Binding-site contacts:
Ligand atom O5 contacts residue THR1100 of chain 1.B at 2.6 Å (h-bond).
Ligand atom O6 contacts residue THR1100 of chain 1.B at 3.3 Å.
Ligand atom C7 contacts residue THR1100 of chain 1.B at 3.9 Å.
Ligand atom C5 contacts residue THR1100 of chain 1.B at 3.8 Å.
Ligand atom O7 contacts residue THR1100 of chain 1.B at 4.2 Å.
Ligand atom N2 contacts residue THR1100 of chain 1.B at 3.2 Å (h-bond).
Ligand atom O2 contacts residue HIS1101 of chain 1.B at 4.3 Å.
Ligand atom C2 contacts residue HIS1101 of chain 1.B at 3.9 Å.
Ligand atom C4 contacts residue THR1100 of chain 1.B at 4.4 Å.
Ligand atom O6 contacts residue HIS1101 of chain 1.B at 2.3 Å (h-bond).
Ligand atom O5 contacts residue HIS1101 of chain 1.B at 3.6 Å.
Ligand atom C4 contacts residue HIS1101 of chain 1.B at 3.4 Å.
Ligand atom C1 contacts residue THR1100 of chain 1.B at 1.5 Å.
Ligand atom C6 contacts residue THR1100 of chain 1.B at 3.7 Å.
Ligand atom C2 contacts residue THR1100 of chain 1.B at 2.6 Å.
Ligand atom O6 contacts residue ASN1098 of chain 1.B at 3.9 Å.
Ligand atom C3 contacts residue THR1100 of chain 1.B at 3.9 Å.
Ligand atom C1 contacts residue HIS1101 of chain 1.B at 3.9 Å.
Ligand atom C5 contacts residue HIS1101 of chain 1.B at 2.9 Å.
Ligand atom O4 contacts residue HIS1101 of chain 1.B at 3.9 Å.
Ligand atom C6 contacts residue HIS1101 of chain 1.B at 1.5 Å.

Sequence of chain 1.B:
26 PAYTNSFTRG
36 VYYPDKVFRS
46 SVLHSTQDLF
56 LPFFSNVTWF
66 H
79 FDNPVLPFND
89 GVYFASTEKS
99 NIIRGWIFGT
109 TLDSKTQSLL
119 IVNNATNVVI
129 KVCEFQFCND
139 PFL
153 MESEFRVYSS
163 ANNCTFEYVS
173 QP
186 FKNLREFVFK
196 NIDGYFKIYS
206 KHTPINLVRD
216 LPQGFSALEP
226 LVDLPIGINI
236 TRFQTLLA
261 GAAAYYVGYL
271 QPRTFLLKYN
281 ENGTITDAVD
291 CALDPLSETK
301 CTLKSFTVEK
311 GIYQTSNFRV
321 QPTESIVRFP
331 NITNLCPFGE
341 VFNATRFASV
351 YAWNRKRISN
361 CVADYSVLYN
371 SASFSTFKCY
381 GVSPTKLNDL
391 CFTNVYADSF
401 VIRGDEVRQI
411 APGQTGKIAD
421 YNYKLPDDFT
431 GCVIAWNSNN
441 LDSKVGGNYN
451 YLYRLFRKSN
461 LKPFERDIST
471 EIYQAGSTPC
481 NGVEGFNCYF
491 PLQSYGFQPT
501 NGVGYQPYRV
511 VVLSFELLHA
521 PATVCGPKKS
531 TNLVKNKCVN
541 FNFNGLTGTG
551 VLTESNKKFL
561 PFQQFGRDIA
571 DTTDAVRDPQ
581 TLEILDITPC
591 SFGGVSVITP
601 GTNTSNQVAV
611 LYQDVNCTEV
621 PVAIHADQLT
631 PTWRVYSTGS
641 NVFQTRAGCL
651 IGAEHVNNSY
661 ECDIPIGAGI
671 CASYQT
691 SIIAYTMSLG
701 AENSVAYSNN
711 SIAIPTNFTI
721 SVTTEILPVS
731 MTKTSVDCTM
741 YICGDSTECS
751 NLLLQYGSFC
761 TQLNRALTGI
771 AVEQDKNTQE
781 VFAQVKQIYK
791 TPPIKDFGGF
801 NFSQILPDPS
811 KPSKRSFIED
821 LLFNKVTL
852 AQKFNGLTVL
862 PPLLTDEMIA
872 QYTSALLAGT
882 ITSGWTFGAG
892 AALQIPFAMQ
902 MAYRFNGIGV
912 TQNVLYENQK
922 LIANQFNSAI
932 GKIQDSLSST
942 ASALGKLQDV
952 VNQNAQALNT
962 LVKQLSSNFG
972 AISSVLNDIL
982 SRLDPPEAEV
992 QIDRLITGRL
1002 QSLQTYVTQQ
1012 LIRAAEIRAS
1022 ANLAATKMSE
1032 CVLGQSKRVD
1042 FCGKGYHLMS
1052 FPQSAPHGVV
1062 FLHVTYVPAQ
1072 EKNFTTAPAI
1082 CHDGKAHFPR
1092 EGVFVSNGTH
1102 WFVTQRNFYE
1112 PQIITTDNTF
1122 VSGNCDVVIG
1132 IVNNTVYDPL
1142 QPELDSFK

This protein binds this small molecule.
Small molecule (SMILES): CC(=O)N[C@H]1CO[C@H](CO)[C@@H](O[C@@H]2O[C@H](CO)[C@@H](O)[C@H](O)[C@@H]2O)[C@@H]1O